Binding-site contacts:
Ligand atom O3' contacts residue GLN294 of chain 1.B at 3.2 Å (h-bond).
Ligand atom C4 contacts residue LYS295 of chain 1.B at 3.5 Å.
Ligand atom C2' contacts residue GLN294 of chain 1.B at 3.6 Å.
Ligand atom C4' contacts residue LEU297 of chain 1.B at 3.5 Å (hydrophobic).
Ligand atom C4 contacts residue LEU297 of chain 1.B at 3.6 Å (hydrophobic).
Ligand atom N1' contacts residue GLN294 of chain 1.B at 4.2 Å.
Ligand atom C3' contacts residue LYS295 of chain 1.B at 3.1 Å.
Ligand atom O2' contacts residue LYS295 of chain 1.B at 4.3 Å.
Ligand atom C3' contacts residue GLN294 of chain 1.B at 3.7 Å.
Ligand atom C1 contacts residue LEU297 of chain 1.B at 3.8 Å (hydrophobic).
Ligand atom C4 contacts residue THR296 of chain 1.B at 4.4 Å.
Ligand atom C2 contacts residue LEU297 of chain 1.B at 4.4 Å (hydrophobic).
Ligand atom N1' contacts residue LEU297 of chain 1.B at 4.1 Å.
Ligand atom S1' contacts residue GLN294 of chain 1.B at 4.0 Å.
Ligand atom O3' contacts residue LYS295 of chain 1.B at 3.2 Å.
Ligand atom C3' contacts residue LEU297 of chain 1.B at 3.5 Å (hydrophobic).
Ligand atom C3 contacts residue LEU297 of chain 1.B at 3.6 Å (hydrophobic).
Ligand atom O1' contacts residue GLN294 of chain 1.B at 3.0 Å (h-bond).
Ligand atom N1 contacts residue LEU297 of chain 1.B at 3.2 Å (h-bond).

Sequence of chain 1.B:
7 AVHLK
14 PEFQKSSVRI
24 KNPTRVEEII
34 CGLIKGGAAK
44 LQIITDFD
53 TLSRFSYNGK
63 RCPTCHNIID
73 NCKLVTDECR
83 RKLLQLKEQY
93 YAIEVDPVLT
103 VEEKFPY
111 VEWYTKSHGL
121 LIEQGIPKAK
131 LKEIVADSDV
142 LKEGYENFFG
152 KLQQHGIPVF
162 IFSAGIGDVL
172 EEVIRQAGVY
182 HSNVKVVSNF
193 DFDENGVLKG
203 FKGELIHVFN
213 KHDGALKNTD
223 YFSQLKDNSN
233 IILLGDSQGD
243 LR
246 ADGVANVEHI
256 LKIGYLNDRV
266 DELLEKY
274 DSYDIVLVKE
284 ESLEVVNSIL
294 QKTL

This small molecule binds to this protein.
Small molecule (SMILES): O=S(=O)(O)CCN1CCN(CCS(=O)(=O)O)CC1